Sequence of chain 1.C:
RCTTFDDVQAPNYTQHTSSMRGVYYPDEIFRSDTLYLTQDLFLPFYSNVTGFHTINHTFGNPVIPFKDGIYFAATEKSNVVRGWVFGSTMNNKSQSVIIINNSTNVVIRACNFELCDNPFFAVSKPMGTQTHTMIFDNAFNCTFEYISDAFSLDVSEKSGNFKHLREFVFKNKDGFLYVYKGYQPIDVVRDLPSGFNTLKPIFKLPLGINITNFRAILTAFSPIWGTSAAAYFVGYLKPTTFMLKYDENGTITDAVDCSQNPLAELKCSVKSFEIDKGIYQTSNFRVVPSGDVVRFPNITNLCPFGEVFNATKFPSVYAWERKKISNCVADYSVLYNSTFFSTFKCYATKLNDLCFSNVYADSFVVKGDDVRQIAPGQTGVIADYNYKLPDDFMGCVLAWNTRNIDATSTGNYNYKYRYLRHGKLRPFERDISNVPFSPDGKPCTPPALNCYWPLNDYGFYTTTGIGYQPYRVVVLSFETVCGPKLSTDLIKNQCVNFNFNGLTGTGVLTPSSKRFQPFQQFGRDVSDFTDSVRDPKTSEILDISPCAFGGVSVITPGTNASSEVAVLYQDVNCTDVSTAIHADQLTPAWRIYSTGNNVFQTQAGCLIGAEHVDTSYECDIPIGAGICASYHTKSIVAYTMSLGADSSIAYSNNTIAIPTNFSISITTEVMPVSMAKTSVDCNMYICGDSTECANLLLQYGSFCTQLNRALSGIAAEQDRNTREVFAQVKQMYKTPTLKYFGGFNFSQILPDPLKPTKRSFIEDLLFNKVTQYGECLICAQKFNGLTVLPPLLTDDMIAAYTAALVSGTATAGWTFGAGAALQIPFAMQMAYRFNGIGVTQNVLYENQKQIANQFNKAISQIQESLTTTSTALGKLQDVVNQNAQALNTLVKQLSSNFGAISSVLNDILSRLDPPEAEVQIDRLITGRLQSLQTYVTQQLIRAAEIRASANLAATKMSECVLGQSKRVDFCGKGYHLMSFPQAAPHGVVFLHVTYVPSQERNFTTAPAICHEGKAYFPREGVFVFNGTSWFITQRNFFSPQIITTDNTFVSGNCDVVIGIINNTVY

The protein below binds the small molecule below.
Small molecule (SMILES): CC(=O)N[C@H]1[C@H](O[C@H]2[C@H](O)[C@@H](NC(C)=O)CO[C@@H]2CO)O[C@H](CO)[C@@H](O)[C@@H]1O

Binding-site contacts:
Ligand atom C4 contacts residue THR1069 of chain 1.C at 4.4 Å.
Ligand atom O6 contacts residue PHE1072 of chain 1.C at 3.3 Å.
Ligand atom C5 contacts residue PHE1072 of chain 1.C at 3.7 Å (hydrophobic).
Ligand atom C5 contacts residue THR1069 of chain 1.C at 4.4 Å.
Ligand atom C1 contacts residue ASN1067 of chain 1.C at 1.4 Å.
Ligand atom C2 contacts residue ASN1067 of chain 1.C at 2.4 Å.
Ligand atom N2 contacts residue ASN1067 of chain 1.C at 2.8 Å (h-bond).
Ligand atom C1 contacts residue PHE1072 of chain 1.C at 4.0 Å (hydrophobic).
Ligand atom O6 contacts residue ASN1067 of chain 1.C at 4.5 Å.
Ligand atom C4 contacts residue ASN1067 of chain 1.C at 4.2 Å.
Ligand atom C5 contacts residue ASN1067 of chain 1.C at 3.7 Å.
Ligand atom C3 contacts residue ASN1067 of chain 1.C at 3.8 Å.
Ligand atom O5 contacts residue ASN1067 of chain 1.C at 2.4 Å (h-bond).
Ligand atom O6 contacts residue PRO1081 of chain 1.C at 4.0 Å.
Ligand atom C8 contacts residue THR1069 of chain 1.C at 4.2 Å.
Ligand atom C6 contacts residue PHE1072 of chain 1.C at 3.6 Å (hydrophobic).
Ligand atom N2 contacts residue THR1069 of chain 1.C at 2.9 Å (h-bond).
Ligand atom C1 contacts residue THR1069 of chain 1.C at 3.5 Å.
Ligand atom C7 contacts residue ASN1067 of chain 1.C at 3.8 Å.
Ligand atom O7 contacts residue ASN1067 of chain 1.C at 4.3 Å.
Ligand atom O5 contacts residue PHE1072 of chain 1.C at 3.3 Å.
Ligand atom C2 contacts residue THR1069 of chain 1.C at 3.4 Å.
Ligand atom C7 contacts residue THR1069 of chain 1.C at 3.9 Å.
Ligand atom O3 contacts residue THR1069 of chain 1.C at 4.1 Å.
Ligand atom C3 contacts residue THR1069 of chain 1.C at 3.3 Å.